Sequence of chain 1.B:
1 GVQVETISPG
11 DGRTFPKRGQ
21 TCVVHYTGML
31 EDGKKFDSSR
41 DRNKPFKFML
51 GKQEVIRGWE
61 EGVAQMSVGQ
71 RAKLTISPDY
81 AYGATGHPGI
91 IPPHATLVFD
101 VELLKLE

Binding-site contacts:
Ligand atom C31 contacts residue PHE46 of chain 1.B at 3.8 Å (hydrophobic).
Ligand atom C14 contacts residue TRP59 of chain 1.B at 3.5 Å (hydrophobic).
Ligand atom O11 contacts residue TYR82 of chain 1.B at 2.6 Å (h-bond).
Ligand atom F10 contacts residue PHE36 of chain 1.B at 3.9 Å.
Ligand atom O17 contacts residue VAL55 of chain 1.B at 3.2 Å.
Ligand atom C25 contacts residue VAL55 of chain 1.B at 3.6 Å (hydrophobic).
Ligand atom F10 contacts residue TYR26 of chain 1.B at 3.4 Å.
Ligand atom C24 contacts residue VAL55 of chain 1.B at 3.4 Å (hydrophobic).
Ligand atom C09 contacts residue HIS87 of chain 1.B at 3.5 Å.
Ligand atom O11 contacts residue PHE99 of chain 1.B at 3.8 Å.
Ligand atom C23 contacts residue GLU54 of chain 1.B at 3.8 Å.
Ligand atom C12 contacts residue TYR26 of chain 1.B at 3.4 Å (hydrophobic).
Ligand atom C07 contacts residue ASP37 of chain 1.B at 3.4 Å.
Ligand atom N23 contacts residue GLN53 of chain 1.B at 3.3 Å (h-bond).
Ligand atom C33 contacts residue ARG42 of chain 1.B at 3.3 Å.
Ligand atom C25 contacts residue ILE56 of chain 1.B at 3.7 Å (hydrophobic).
Ligand atom N12 contacts residue TYR82 of chain 1.B at 3.8 Å.
Ligand atom F10 contacts residue ASP37 of chain 1.B at 3.4 Å.
Ligand atom C31 contacts residue TYR26 of chain 1.B at 3.7 Å (hydrophobic).
Ligand atom C32 contacts residue TYR26 of chain 1.B at 3.1 Å (hydrophobic).
Ligand atom O18 contacts residue TYR82 of chain 1.B at 3.3 Å (h-bond).
Ligand atom C32 contacts residue PHE46 of chain 1.B at 3.9 Å (hydrophobic).
Ligand atom C11 contacts residue PHE99 of chain 1.B at 3.9 Å (hydrophobic).
Ligand atom C06 contacts residue TYR82 of chain 1.B at 3.5 Å (hydrophobic).
Ligand atom N23 contacts residue VAL55 of chain 1.B at 3.9 Å.
Ligand atom C09 contacts residue TYR82 of chain 1.B at 3.3 Å (hydrophobic).
Ligand atom N23 contacts residue GLU54 of chain 1.B at 3.7 Å.
Ligand atom C13 contacts residue TYR26 of chain 1.B at 3.3 Å (hydrophobic).
Ligand atom F10 contacts residue PHE99 of chain 1.B at 3.9 Å.
Ligand atom C19 contacts residue TYR82 of chain 1.B at 3.6 Å (hydrophobic).
Ligand atom C11 contacts residue TYR82 of chain 1.B at 3.3 Å (hydrophobic).
Ligand atom O17 contacts residue ILE56 of chain 1.B at 2.9 Å (h-bond).
Ligand atom C24 contacts residue GLN53 of chain 1.B at 3.6 Å.
Ligand atom C02 contacts residue ASP37 of chain 1.B at 3.4 Å.
Ligand atom C16 contacts residue TYR82 of chain 1.B at 3.8 Å (hydrophobic).
Ligand atom C32 contacts residue ARG42 of chain 1.B at 3.1 Å.
Ligand atom C15 contacts residue TRP59 of chain 1.B at 3.4 Å (hydrophobic).
Ligand atom C17 contacts residue TYR82 of chain 1.B at 3.5 Å (hydrophobic).
Ligand atom C14 contacts residue PHE46 of chain 1.B at 3.6 Å (hydrophobic).
Ligand atom F11 contacts residue PHE36 of chain 1.B at 2.9 Å.

A small-molecule ligand and the protein it binds are described below.
Small molecule (SMILES): COc1cc(C(F)(F)C(=O)N2CCCC[C@H]2C(=O)O[C@@H](CCCc2ccccc2)CCCc2cccnc2)cc(OC)c1OC